This small molecule binds to this protein.
Small molecule (SMILES): C/C(=C\COP(=O)(O)OP(=O)(O)O)CC[C@@]1(C)[C@@H]2CCCC(C)(C)C2=CC[C@@H]1C

Sequence of chain 1.A:
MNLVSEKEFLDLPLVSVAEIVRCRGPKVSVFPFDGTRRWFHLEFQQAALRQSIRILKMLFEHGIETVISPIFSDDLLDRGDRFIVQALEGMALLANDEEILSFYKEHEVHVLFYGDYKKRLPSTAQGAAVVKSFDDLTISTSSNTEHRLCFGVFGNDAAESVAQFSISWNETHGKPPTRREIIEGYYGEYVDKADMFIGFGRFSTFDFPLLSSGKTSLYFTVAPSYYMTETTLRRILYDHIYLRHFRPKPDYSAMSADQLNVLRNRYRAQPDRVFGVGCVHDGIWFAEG

Binding-site contacts:
Ligand atom C19 contacts residue SER59 of chain 2.A at 3.8 Å.
Ligand atom O3B contacts residue TYR259 of chain 1.A at 3.5 Å (h-bond).
Ligand atom O3A contacts residue THR36 of chain 2.A at 3.4 Å (h-bond).
Ligand atom C12 contacts residue PHE79 of chain 2.A at 3.6 Å (hydrophobic).
Ligand atom O1A contacts residue ASP34 of chain 2.A at 3.7 Å.
Ligand atom C14 contacts residue PHE90 of chain 2.A at 4.0 Å (hydrophobic).
Ligand atom O1B contacts residue ARG38 of chain 2.A at 3.6 Å (salt-bridge).
Ligand atom C8 contacts residue PHE79 of chain 2.A at 4.0 Å (hydrophobic).
Ligand atom PB contacts residue GLY35 of chain 2.A at 3.9 Å.
Ligand atom C1 contacts residue THR36 of chain 2.A at 4.1 Å.
Ligand atom C2 contacts residue TYR233 of chain 2.A at 3.4 Å (hydrophobic).
Ligand atom C2 contacts residue PHE33 of chain 2.A at 4.0 Å (hydrophobic).
Ligand atom C2 contacts residue SER59 of chain 2.A at 3.6 Å.
Ligand atom C20 contacts residue THR36 of chain 2.A at 3.6 Å.
Ligand atom O1A contacts residue GLY35 of chain 2.A at 3.4 Å (h-bond).
Ligand atom O2A contacts residue ARG86 of chain 2.A at 3.5 Å (salt-bridge).
Ligand atom O contacts residue ARG86 of chain 2.A at 3.9 Å.
Ligand atom C16 contacts residue ILE78 of chain 2.A at 3.4 Å (hydrophobic).
Ligand atom PA contacts residue GLY35 of chain 2.A at 3.9 Å.
Ligand atom C18 contacts residue LEU101 of chain 2.A at 3.8 Å (hydrophobic).
Ligand atom O3B contacts residue GLY35 of chain 2.A at 3.3 Å.
Ligand atom C11 contacts residue PHE79 of chain 2.A at 3.5 Å (hydrophobic).
Ligand atom C16 contacts residue PHE79 of chain 2.A at 4.1 Å (hydrophobic).
Ligand atom C1 contacts residue TYR233 of chain 2.A at 3.6 Å (hydrophobic).
Ligand atom O2B contacts residue ARG37 of chain 2.A at 3.3 Å.
Ligand atom O3B contacts residue ARG37 of chain 2.A at 4.1 Å.
Ligand atom C19 contacts residue LEU56 of chain 2.A at 3.4 Å (hydrophobic).
Ligand atom O3A contacts residue GLY35 of chain 2.A at 3.2 Å.
Ligand atom O3B contacts residue THR36 of chain 2.A at 4.0 Å.
Ligand atom O contacts residue THR36 of chain 2.A at 3.6 Å.
Ligand atom O3B contacts residue ARG38 of chain 2.A at 3.1 Å.
Ligand atom C19 contacts residue ALA55 of chain 2.A at 3.7 Å (hydrophobic).
Ligand atom C14 contacts residue THR36 of chain 2.A at 3.8 Å.
Ligand atom C20 contacts residue PHE51 of chain 2.A at 3.6 Å (hydrophobic).
Ligand atom C6 contacts residue GLY97 of chain 2.A at 4.1 Å.
Ligand atom C17 contacts residue PHE51 of chain 2.A at 3.7 Å (hydrophobic).
Ligand atom C18 contacts residue GLY97 of chain 2.A at 3.3 Å.
Ligand atom C3 contacts residue SER59 of chain 2.A at 3.9 Å.
Ligand atom C14 contacts residue ARG86 of chain 2.A at 4.0 Å.
Ligand atom C15 contacts residue ARG86 of chain 2.A at 3.4 Å.

Sequence of chain 2.A:
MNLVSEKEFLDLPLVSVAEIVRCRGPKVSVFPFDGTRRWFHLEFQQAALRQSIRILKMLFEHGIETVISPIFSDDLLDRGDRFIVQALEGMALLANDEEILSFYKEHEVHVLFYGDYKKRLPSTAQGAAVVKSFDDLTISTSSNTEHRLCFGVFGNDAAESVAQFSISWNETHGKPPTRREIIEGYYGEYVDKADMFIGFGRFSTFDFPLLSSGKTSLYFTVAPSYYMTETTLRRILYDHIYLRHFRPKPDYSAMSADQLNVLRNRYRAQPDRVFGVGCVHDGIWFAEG